Binding-site contacts:
Ligand atom C6 contacts residue TYR83 of chain 1.A at 3.1 Å (hydrophobic).
Ligand atom C5 contacts residue TYR83 of chain 1.A at 3.2 Å (hydrophobic).
Ligand atom O2' contacts residue PHE120 of chain 1.A at 3.4 Å.
Ligand atom O2' contacts residue PRO119 of chain 1.A at 3.1 Å (h-bond).
Ligand atom C6 contacts residue GLY116 of chain 1.A at 3.4 Å.
Ligand atom O2 contacts residue PHE122 of chain 1.A at 3.4 Å.
Ligand atom O4' contacts residue ARG149 of chain 1.A at 3.4 Å.
Ligand atom C8 contacts residue GLY73 of chain 1.A at 3.3 Å.
Ligand atom N4 contacts residue PHE152 of chain 1.A at 3.3 Å (h-bond).
Ligand atom O2' contacts residue GLY85 of chain 1.A at 3.2 Å.
Ligand atom C4 contacts residue PHE122 of chain 1.A at 3.1 Å (hydrophobic).
Ligand atom C4' contacts residue PHE120 of chain 1.A at 3.2 Å (hydrophobic).
Ligand atom OP2 contacts residue ARG114 of chain 1.A at 2.9 Å (salt-bridge).
Ligand atom C6 contacts residue PHE122 of chain 1.A at 3.3 Å (hydrophobic).
Ligand atom C2 contacts residue PHE122 of chain 1.A at 3.1 Å (hydrophobic).
Ligand atom C1' contacts residue PRO119 of chain 1.A at 3.3 Å (hydrophobic).
Ligand atom N7 contacts residue LEU87 of chain 1.A at 3.0 Å (h-bond).
Ligand atom O4' contacts residue PHE120 of chain 1.A at 3.0 Å.
Ligand atom C4 contacts residue TYR83 of chain 1.A at 3.3 Å (hydrophobic).
Ligand atom N9 contacts residue PRO119 of chain 1.A at 3.3 Å (h-bond).
Ligand atom N1 contacts residue TYR83 of chain 1.A at 3.3 Å.
Ligand atom N3 contacts residue PHE122 of chain 1.A at 3.1 Å.
Ligand atom C3' contacts residue TYR83 of chain 1.A at 3.2 Å (hydrophobic).
Ligand atom O4' contacts residue TYR83 of chain 1.A at 3.1 Å.
Ligand atom N6 contacts residue LEU87 of chain 1.A at 3.0 Å (h-bond).
Ligand atom N1 contacts residue GLY116 of chain 1.A at 3.2 Å (h-bond).
Ligand atom N6 contacts residue ASP110 of chain 1.A at 2.8 Å (salt-bridge).
Ligand atom O3' contacts residue TYR83 of chain 1.A at 3.3 Å (h-bond).
Ligand atom OP1 contacts residue ARG149 of chain 1.A at 2.9 Å (salt-bridge).
Ligand atom C8 contacts residue PRO119 of chain 1.A at 3.0 Å (hydrophobic).
Ligand atom N7 contacts residue LYS112 of chain 1.A at 2.9 Å (salt-bridge).
Ligand atom O2' contacts residue TYR83 of chain 1.A at 3.2 Å (h-bond).
Ligand atom O3' contacts residue ARG114 of chain 1.A at 3.3 Å.
Ligand atom C2 contacts residue GLY73 of chain 1.A at 2.9 Å.
Ligand atom N7 contacts residue ASN86 of chain 1.A at 3.3 Å.
Ligand atom C8 contacts residue ASN86 of chain 1.A at 3.2 Å.
Ligand atom N3 contacts residue GLY73 of chain 1.A at 3.0 Å (h-bond).
Ligand atom C5 contacts residue PHE122 of chain 1.A at 3.2 Å (hydrophobic).
Ligand atom O3' contacts residue ARG149 of chain 1.A at 3.0 Å (salt-bridge).
Ligand atom O5' contacts residue PHE120 of chain 1.A at 3.2 Å.

A small-molecule ligand and the protein it binds are described below.
Small molecule (SMILES): Nc1ccn([C@@H]2O[C@H](CO[P](=O)(O)O[C@H]3[C@@H](O)[C@H](n4cnc5c4NC=NC5N)O[C@@H]3CO[P](=O)(O)O[C@H]3[C@@H](O)[C@H](n4cnc5c4NC=NC5N)O[C@@H]3CO)[C@@H](O[P](=O)(O)OC[C@H]3O[C@@H](n4cnc5c4NC=NC5N)[C@H](O)[C@@H]3O[P](=O)(O)OC[C@H]3O[C@@H](n4cnc5c4NC=NC5N)[C@H](O)[C@@H]3O[P](=O)(O)OC[C@H]3O[C@@H](n4cnc5c4NC=NC5N)[C@H](O)[C@@H]3O)[C@H]2O)c(=O)n1

Sequence of chain 1.A:
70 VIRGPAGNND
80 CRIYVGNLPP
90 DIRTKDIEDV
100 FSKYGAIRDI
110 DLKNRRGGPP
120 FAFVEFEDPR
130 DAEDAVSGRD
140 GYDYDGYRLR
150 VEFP